Binding-site contacts:
Ligand atom O6 contacts residue DT2 of chain 1.B at 2.9 Å (h-bond).
Ligand atom O2 contacts residue DG3 of chain 1.B at 2.8 Å (h-bond).
Ligand atom N2 contacts residue SER31 of chain 1.C at 2.9 Å (h-bond).
Ligand atom N3 contacts residue TRP24 of chain 1.C at 3.0 Å (h-bond).
Ligand atom N1 contacts residue DT2 of chain 1.B at 2.9 Å (h-bond).
Ligand atom O2 contacts residue ARG43 of chain 1.C at 3.0 Å (salt-bridge).
Ligand atom O2 contacts residue VAL26 of chain 1.C at 3.4 Å.
Ligand atom C2 contacts residue DT5 of chain 1.B at 3.4 Å.
Ligand atom N4 contacts residue DG3 of chain 1.B at 2.9 Å (h-bond).
Ligand atom N2 contacts residue DG3 of chain 1.B at 3.3 Å.
Ligand atom O2 contacts residue DG7 of chain 1.B at 2.8 Å (h-bond).
Ligand atom N3 contacts residue DG1 of chain 1.B at 3.0 Å (h-bond).
Ligand atom N2 contacts residue DC6 of chain 1.B at 2.7 Å (h-bond).
Ligand atom O4 contacts residue DA4 of chain 1.B at 3.0 Å (h-bond).
Ligand atom N1 contacts residue DC8 of chain 1.B at 3.0 Å (h-bond).
Ligand atom N6 contacts residue DA4 of chain 1.B at 3.3 Å (h-bond).
Ligand atom O4' contacts residue TRP24 of chain 1.C at 3.2 Å.
Ligand atom C4' contacts residue TRP24 of chain 1.C at 3.4 Å (hydrophobic).
Ligand atom O4' contacts residue ARG43 of chain 1.C at 3.0 Å.
Ligand atom N3 contacts residue DG3 of chain 1.B at 3.0 Å (h-bond).
Ligand atom O6 contacts residue DC8 of chain 1.B at 2.9 Å (h-bond).
Ligand atom O6 contacts residue DC6 of chain 1.B at 3.0 Å (h-bond).
Ligand atom C2 contacts residue ARG43 of chain 1.C at 3.3 Å.
Ligand atom N6 contacts residue DT5 of chain 1.B at 3.2 Å (h-bond).
Ligand atom O4' contacts residue VAL26 of chain 1.C at 3.5 Å.
Ligand atom N1 contacts residue DG3 of chain 1.B at 3.4 Å (h-bond).
Ligand atom N1 contacts residue DC6 of chain 1.B at 2.9 Å (h-bond).
Ligand atom N4 contacts residue DG1 of chain 1.B at 3.1 Å (h-bond).
Ligand atom N3 contacts residue DA4 of chain 1.B at 3.0 Å (h-bond).
Ligand atom C2 contacts residue DG3 of chain 1.B at 3.4 Å.
Ligand atom O2 contacts residue ARG43 of chain 1.C at 2.9 Å (salt-bridge).
Ligand atom N1 contacts residue DT5 of chain 1.B at 2.9 Å (h-bond).
Ligand atom N3 contacts residue DG7 of chain 1.B at 3.0 Å (h-bond).
Ligand atom OP1 contacts residue THR41 of chain 1.C at 3.4 Å.
Ligand atom N2 contacts residue DC8 of chain 1.B at 2.9 Å (h-bond).
Ligand atom O2 contacts residue DG1 of chain 1.B at 2.8 Å (h-bond).
Ligand atom C1' contacts residue TRP24 of chain 1.C at 3.5 Å (hydrophobic).
Ligand atom C1' contacts residue ARG43 of chain 1.C at 3.4 Å.
Ligand atom O4 contacts residue DC6 of chain 1.B at 3.1 Å (h-bond).
Ligand atom OP1 contacts residue LYS22 of chain 1.C at 2.9 Å (salt-bridge).

Sequence of chain 1.C:
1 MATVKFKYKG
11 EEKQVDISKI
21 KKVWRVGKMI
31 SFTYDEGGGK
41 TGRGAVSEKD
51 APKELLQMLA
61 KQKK

The protein below binds the small molecule below.
Small molecule (SMILES): Cc1cn([C@H]2C[C@H](O[P](=O)(O)OC[C@H]3O[C@@H](n4ccc(N)nc4=O)C[C@@H]3O[P](=O)(O)OC[C@H]3O[C@@H](n4cnc5c(=O)[nH]c(N)nc54)C[C@@H]3O[P](=O)(O)OC[C@H]3O[C@@H](n4ccc(N)nc4=O)C[C@@H]3O)[C@@H](CO[P](=O)(O)O[C@H]3C[C@H](n4cnc5c(N)ncnc54)O[C@@H]3CO[P](=O)(O)O[C@H]3C[C@H](n4cnc5c(=O)[nH]c(N)nc54)O[C@@H]3CO[P](=O)(O)O[C@H]3C[C@H](n4cc(C)c(=O)[nH]c4=O)O[C@@H]3CO[P](=O)(O)O[C@H]3C[C@H](n4cnc5c(=O)[nH]c(N)nc54)O[C@@H]3CO)O2)c(=O)[nH]c1=O